Sequence of chain 1.A:
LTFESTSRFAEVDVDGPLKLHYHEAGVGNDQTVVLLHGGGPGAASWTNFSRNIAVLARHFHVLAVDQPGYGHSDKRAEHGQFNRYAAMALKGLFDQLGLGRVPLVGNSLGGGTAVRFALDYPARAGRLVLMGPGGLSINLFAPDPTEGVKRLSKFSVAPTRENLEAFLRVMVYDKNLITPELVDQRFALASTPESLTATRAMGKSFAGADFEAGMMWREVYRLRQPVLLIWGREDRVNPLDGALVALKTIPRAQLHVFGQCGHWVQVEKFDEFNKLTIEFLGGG

Binding-site contacts:
Ligand atom O05 contacts residue SER114 of chain 1.A at 2.6 Å (h-bond).
Ligand atom C15 contacts residue SO41 of chain 1.F at 3.4 Å.
Ligand atom C03 contacts residue SER114 of chain 1.A at 3.1 Å.
Ligand atom P01 contacts residue HIS269 of chain 1.A at 3.8 Å.
Ligand atom C15 contacts residue HIS269 of chain 1.A at 3.9 Å.
Ligand atom O07 contacts residue GLY44 of chain 1.A at 4.1 Å.
Ligand atom C15 contacts residue GLY45 of chain 1.A at 4.0 Å.
Ligand atom C15 contacts residue MET177 of chain 1.A at 4.4 Å (hydrophobic).
Ligand atom O05 contacts residue VAL243 of chain 1.A at 3.9 Å.
Ligand atom P01 contacts residue LEU115 of chain 1.A at 3.7 Å.
Ligand atom C15 contacts residue GLY46 of chain 1.A at 3.6 Å.
Ligand atom C15 contacts residue PHE173 of chain 1.A at 3.9 Å (hydrophobic).
Ligand atom O05 contacts residue SO41 of chain 1.F at 4.5 Å.
Ligand atom C15 contacts residue SER114 of chain 1.A at 3.4 Å.
Ligand atom P01 contacts residue GLY45 of chain 1.A at 4.3 Å.
Ligand atom O05 contacts residue HIS269 of chain 1.A at 3.4 Å (h-bond).
Ligand atom O07 contacts residue GLY46 of chain 1.A at 4.0 Å.
Ligand atom C03 contacts residue VAL243 of chain 1.A at 4.5 Å (hydrophobic).
Ligand atom P01 contacts residue SER114 of chain 1.A at 1.6 Å.
Ligand atom O07 contacts residue GLY45 of chain 1.A at 2.9 Å (h-bond).
Ligand atom O07 contacts residue SER114 of chain 1.A at 2.4 Å (h-bond).
Ligand atom O07 contacts residue LEU115 of chain 1.A at 3.4 Å (h-bond).

A small-molecule ligand and the protein it binds are described below.
Small molecule (SMILES): CCCCCCCCCCCC[C@H](CCP(=O)(O)OC)[C@H](C(C)=O)C(=O)OC